This protein binds this small molecule.
Small molecule (SMILES): CC(=O)N[C@@H]1[C@@H](O)[C@H](O)[C@@H](CO)O[C@H]1O

Sequence of chain 1.B:
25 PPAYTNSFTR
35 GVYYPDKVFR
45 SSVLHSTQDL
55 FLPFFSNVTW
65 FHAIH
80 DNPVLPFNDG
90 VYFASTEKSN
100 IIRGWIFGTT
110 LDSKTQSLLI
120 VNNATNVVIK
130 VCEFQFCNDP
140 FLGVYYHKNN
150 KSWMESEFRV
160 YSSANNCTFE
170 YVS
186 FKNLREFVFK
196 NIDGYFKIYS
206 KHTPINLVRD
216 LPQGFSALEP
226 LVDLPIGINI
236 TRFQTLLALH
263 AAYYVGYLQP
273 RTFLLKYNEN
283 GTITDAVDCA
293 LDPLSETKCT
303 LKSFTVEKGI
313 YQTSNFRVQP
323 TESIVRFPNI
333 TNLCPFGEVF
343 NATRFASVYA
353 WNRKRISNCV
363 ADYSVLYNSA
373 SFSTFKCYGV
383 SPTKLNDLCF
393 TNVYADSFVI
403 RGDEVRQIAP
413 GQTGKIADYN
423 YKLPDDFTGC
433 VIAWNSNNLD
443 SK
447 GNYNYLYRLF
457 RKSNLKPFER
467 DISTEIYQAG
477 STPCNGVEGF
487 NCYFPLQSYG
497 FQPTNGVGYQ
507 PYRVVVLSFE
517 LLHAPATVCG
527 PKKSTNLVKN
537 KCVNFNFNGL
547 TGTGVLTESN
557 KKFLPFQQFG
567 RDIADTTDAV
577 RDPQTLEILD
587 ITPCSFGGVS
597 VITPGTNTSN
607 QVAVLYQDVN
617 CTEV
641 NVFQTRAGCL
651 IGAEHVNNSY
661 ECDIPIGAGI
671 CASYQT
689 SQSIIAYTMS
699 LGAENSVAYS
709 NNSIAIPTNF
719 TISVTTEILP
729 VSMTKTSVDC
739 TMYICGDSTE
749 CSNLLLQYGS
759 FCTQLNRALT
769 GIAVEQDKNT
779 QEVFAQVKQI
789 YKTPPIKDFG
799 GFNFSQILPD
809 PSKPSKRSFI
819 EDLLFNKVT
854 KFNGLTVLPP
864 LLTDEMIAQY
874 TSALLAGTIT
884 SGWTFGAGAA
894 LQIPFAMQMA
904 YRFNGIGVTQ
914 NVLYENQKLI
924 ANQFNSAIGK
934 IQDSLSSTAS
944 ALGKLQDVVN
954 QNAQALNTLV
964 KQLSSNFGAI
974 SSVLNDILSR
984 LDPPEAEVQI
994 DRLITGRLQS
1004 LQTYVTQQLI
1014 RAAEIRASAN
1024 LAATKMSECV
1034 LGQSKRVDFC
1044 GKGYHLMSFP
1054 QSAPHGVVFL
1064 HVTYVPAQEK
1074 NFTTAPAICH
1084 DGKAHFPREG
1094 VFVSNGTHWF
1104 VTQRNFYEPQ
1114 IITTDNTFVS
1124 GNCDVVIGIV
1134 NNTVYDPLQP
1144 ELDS

Binding-site contacts:
Ligand atom O7 contacts residue ASN616 of chain 1.B at 2.7 Å (h-bond).
Ligand atom C4 contacts residue ASN616 of chain 1.B at 4.2 Å.
Ligand atom C1 contacts residue ASN616 of chain 1.B at 1.4 Å.
Ligand atom C5 contacts residue ASN616 of chain 1.B at 3.6 Å.
Ligand atom C3 contacts residue ASN616 of chain 1.B at 3.7 Å.
Ligand atom C8 contacts residue ASN616 of chain 1.B at 4.2 Å.
Ligand atom C2 contacts residue ASN616 of chain 1.B at 2.4 Å.
Ligand atom O5 contacts residue ASN616 of chain 1.B at 2.3 Å (h-bond).
Ligand atom C7 contacts residue ASN616 of chain 1.B at 3.0 Å.
Ligand atom N2 contacts residue ASN616 of chain 1.B at 2.9 Å (h-bond).